Sequence of chain 1.A:
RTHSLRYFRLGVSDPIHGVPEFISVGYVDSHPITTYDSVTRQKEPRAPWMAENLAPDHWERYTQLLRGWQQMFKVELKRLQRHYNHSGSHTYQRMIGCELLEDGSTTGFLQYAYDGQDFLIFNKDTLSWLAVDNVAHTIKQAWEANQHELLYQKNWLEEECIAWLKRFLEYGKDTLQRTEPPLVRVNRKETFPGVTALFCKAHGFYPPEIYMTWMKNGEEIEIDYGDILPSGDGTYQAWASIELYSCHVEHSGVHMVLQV

Binding-site contacts:
Ligand atom O2' contacts residue TRP157 of chain 1.A at 3.5 Å (h-bond).
Ligand atom C3' contacts residue ARG10 of chain 1.A at 3.6 Å.
Ligand atom C4' contacts residue TYR153 of chain 1.A at 3.7 Å (hydrophobic).
Ligand atom C2 contacts residue SER25 of chain 1.A at 3.6 Å.
Ligand atom C1' contacts residue TYR8 of chain 1.A at 3.5 Å (hydrophobic).
Ligand atom O7 contacts residue TYR63 of chain 1.A at 3.7 Å.
Ligand atom O4' contacts residue ARG95 of chain 1.A at 3.4 Å (salt-bridge).
Ligand atom O7 contacts residue HIS59 of chain 1.A at 2.8 Å (h-bond).
Ligand atom N3 contacts residue SER25 of chain 1.A at 2.8 Å (h-bond).
Ligand atom O3' contacts residue ARG10 of chain 1.A at 3.1 Å (salt-bridge).
Ligand atom O7 contacts residue THR35 of chain 1.A at 3.6 Å.
Ligand atom C2 contacts residue TYR8 of chain 1.A at 3.5 Å (hydrophobic).
Ligand atom O2 contacts residue SER25 of chain 1.A at 3.4 Å (h-bond).
Ligand atom C6 contacts residue TYR8 of chain 1.A at 3.5 Å (hydrophobic).
Ligand atom C8 contacts residue TYR8 of chain 1.A at 3.3 Å (hydrophobic).
Ligand atom C7 contacts residue TYR63 of chain 1.A at 3.5 Å (hydrophobic).
Ligand atom C8 contacts residue TYR63 of chain 1.A at 3.7 Å (hydrophobic).
Ligand atom O4' contacts residue ARG10 of chain 1.A at 2.9 Å (salt-bridge).
Ligand atom C4A contacts residue TYR8 of chain 1.A at 3.4 Å (hydrophobic).
Ligand atom O2 contacts residue TYR8 of chain 1.A at 3.6 Å.
Ligand atom C5' contacts residue GLN154 of chain 1.A at 3.7 Å.
Ligand atom O3' contacts residue ILE97 of chain 1.A at 3.6 Å.
Ligand atom C2' contacts residue TRP157 of chain 1.A at 3.4 Å (hydrophobic).
Ligand atom N1 contacts residue TYR8 of chain 1.A at 3.6 Å.
Ligand atom C5' contacts residue ILE97 of chain 1.A at 3.7 Å (hydrophobic).
Ligand atom C2 contacts residue ARG10 of chain 1.A at 3.7 Å.
Ligand atom C1' contacts residue TRP157 of chain 1.A at 3.4 Å (hydrophobic).
Ligand atom N5 contacts residue TYR63 of chain 1.A at 3.6 Å.
Ligand atom C6 contacts residue TYR63 of chain 1.A at 3.6 Å (hydrophobic).
Ligand atom C7 contacts residue HIS59 of chain 1.A at 3.5 Å.
Ligand atom O2 contacts residue ARG10 of chain 1.A at 2.8 Å (salt-bridge).
Ligand atom N5 contacts residue TYR8 of chain 1.A at 3.4 Å.
Ligand atom O3' contacts residue ARG95 of chain 1.A at 2.9 Å (salt-bridge).
Ligand atom O4 contacts residue LEU67 of chain 1.A at 3.6 Å.
Ligand atom C4 contacts residue TYR8 of chain 1.A at 3.5 Å (hydrophobic).
Ligand atom C8 contacts residue HIS59 of chain 1.A at 3.5 Å.
Ligand atom O5' contacts residue TYR153 of chain 1.A at 2.5 Å (h-bond).
Ligand atom C8A contacts residue TYR8 of chain 1.A at 3.7 Å (hydrophobic).
Ligand atom C5' contacts residue TYR153 of chain 1.A at 3.3 Å (hydrophobic).
Ligand atom O5' contacts residue GLN154 of chain 1.A at 2.9 Å (h-bond).

The small molecule below binds the protein below.
Small molecule (SMILES): CC/C=N/c1c(NC[C@H](O)[C@H](O)[C@H](O)CO)[nH]c(=O)[nH]c1=O